The small molecule below binds the protein below.
Small molecule (SMILES): OC[C@H]1O[C@@H](O[C@@H]2[C@H](O)[C@@H](O)[C@H](O[C@@H]3[C@H](O)[C@@H](O)[C@H](O)O[C@@H]3CO)O[C@@H]2CO)[C@H](O)[C@@H](O)[C@H]1O

Binding-site contacts:
Ligand atom C3 contacts residue TRP54 of chain 1.A at 4.1 Å (hydrophobic).
Ligand atom O2 contacts residue PRO40 of chain 1.A at 3.2 Å.
Ligand atom O6 contacts residue TRP140 of chain 1.A at 4.1 Å.
Ligand atom C2 contacts residue ASN52 of chain 1.A at 3.8 Å.
Ligand atom O6 contacts residue TRP109 of chain 1.A at 3.8 Å.
Ligand atom C1 contacts residue TRP54 of chain 1.A at 3.9 Å (hydrophobic).
Ligand atom C3 contacts residue ASN52 of chain 1.A at 3.9 Å.
Ligand atom O2 contacts residue ASN43 of chain 1.A at 3.8 Å.
Ligand atom O5 contacts residue TRP54 of chain 1.A at 4.3 Å.
Ligand atom C5 contacts residue TRP109 of chain 1.A at 3.8 Å (hydrophobic).
Ligand atom O3 contacts residue TRP140 of chain 1.A at 3.9 Å.
Ligand atom C3 contacts residue PHE142 of chain 1.A at 4.4 Å (hydrophobic).
Ligand atom O3 contacts residue ASN43 of chain 1.A at 2.9 Å (h-bond).
Ligand atom O5 contacts residue TRP140 of chain 1.A at 4.1 Å.
Ligand atom C3 contacts residue ASN43 of chain 1.A at 3.8 Å.
Ligand atom O2 contacts residue ASN52 of chain 1.A at 2.8 Å (h-bond).
Ligand atom O2 contacts residue TRP54 of chain 1.A at 4.0 Å.
Ligand atom O6 contacts residue TRP54 of chain 1.A at 4.0 Å.
Ligand atom O4 contacts residue TRP109 of chain 1.A at 4.5 Å.
Ligand atom O3 contacts residue TRP109 of chain 1.A at 3.4 Å (h-bond).
Ligand atom C2 contacts residue PHE142 of chain 1.A at 4.5 Å (hydrophobic).
Ligand atom C5 contacts residue TRP54 of chain 1.A at 3.8 Å (hydrophobic).
Ligand atom C3 contacts residue TRP109 of chain 1.A at 3.5 Å (hydrophobic).
Ligand atom C6 contacts residue TRP140 of chain 1.A at 3.9 Å (hydrophobic).
Ligand atom O3 contacts residue PRO40 of chain 1.A at 3.7 Å.
Ligand atom C4 contacts residue TRP140 of chain 1.A at 3.5 Å (hydrophobic).
Ligand atom O3 contacts residue PHE142 of chain 1.A at 3.8 Å.
Ligand atom C2 contacts residue ASN43 of chain 1.A at 4.4 Å.
Ligand atom C5 contacts residue TRP140 of chain 1.A at 3.7 Å (hydrophobic).
Ligand atom C6 contacts residue TRP109 of chain 1.A at 4.4 Å (hydrophobic).
Ligand atom C4 contacts residue TRP109 of chain 1.A at 3.6 Å (hydrophobic).
Ligand atom O2 contacts residue TRP109 of chain 1.A at 4.3 Å.
Ligand atom O2 contacts residue PHE142 of chain 1.A at 3.4 Å.
Ligand atom C2 contacts residue TRP54 of chain 1.A at 4.3 Å (hydrophobic).
Ligand atom C1 contacts residue TRP109 of chain 1.A at 3.9 Å (hydrophobic).
Ligand atom O5 contacts residue TRP109 of chain 1.A at 4.4 Å.
Ligand atom O3 contacts residue ASN52 of chain 1.A at 2.9 Å (h-bond).
Ligand atom C2 contacts residue TRP109 of chain 1.A at 4.5 Å (hydrophobic).
Ligand atom C1 contacts residue TRP140 of chain 1.A at 4.0 Å (hydrophobic).
Ligand atom C3 contacts residue TRP140 of chain 1.A at 3.6 Å (hydrophobic).

Sequence of chain 1.A:
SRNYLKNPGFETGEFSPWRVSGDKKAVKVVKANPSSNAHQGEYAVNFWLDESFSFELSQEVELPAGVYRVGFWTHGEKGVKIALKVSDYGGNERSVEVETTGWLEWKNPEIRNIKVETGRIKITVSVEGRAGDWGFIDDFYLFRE